Sequence of chain 1.C:
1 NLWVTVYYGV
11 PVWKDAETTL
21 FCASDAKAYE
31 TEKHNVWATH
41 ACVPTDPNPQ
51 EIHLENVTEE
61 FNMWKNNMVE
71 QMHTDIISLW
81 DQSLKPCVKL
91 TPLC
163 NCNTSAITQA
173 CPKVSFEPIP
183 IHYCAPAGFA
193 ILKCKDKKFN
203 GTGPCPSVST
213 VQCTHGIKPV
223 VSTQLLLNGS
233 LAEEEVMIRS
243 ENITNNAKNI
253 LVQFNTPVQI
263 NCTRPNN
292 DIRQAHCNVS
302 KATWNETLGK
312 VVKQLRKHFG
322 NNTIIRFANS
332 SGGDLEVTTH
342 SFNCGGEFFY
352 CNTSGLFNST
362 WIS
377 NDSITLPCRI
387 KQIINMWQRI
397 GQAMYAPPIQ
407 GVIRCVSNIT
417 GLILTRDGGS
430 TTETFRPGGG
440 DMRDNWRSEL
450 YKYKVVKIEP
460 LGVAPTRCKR

Binding-site contacts:
Ligand atom C5 contacts residue ASN202 of chain 1.C at 3.6 Å.
Ligand atom N2 contacts residue ASN202 of chain 1.C at 2.8 Å (h-bond).
Ligand atom C1 contacts residue ASN202 of chain 1.C at 1.4 Å.
Ligand atom O5 contacts residue ASN202 of chain 1.C at 2.4 Å (h-bond).
Ligand atom C1 contacts residue GLY203 of chain 1.C at 4.4 Å.
Ligand atom C2 contacts residue ASN202 of chain 1.C at 2.4 Å.
Ligand atom O7 contacts residue ASN202 of chain 1.C at 4.1 Å.
Ligand atom C4 contacts residue ASN202 of chain 1.C at 4.2 Å.
Ligand atom C8 contacts residue ASN202 of chain 1.C at 3.2 Å.
Ligand atom C3 contacts residue ASN202 of chain 1.C at 3.7 Å.
Ligand atom O7 contacts residue SER242 of chain 1.C at 3.5 Å (h-bond).
Ligand atom C7 contacts residue ASN202 of chain 1.C at 3.2 Å.

A small-molecule ligand and the protein it binds are described below.
Small molecule (SMILES): CC(=O)N[C@H]1[C@H](O[C@H]2[C@H](O)[C@@H](NC(C)=O)CO[C@@H]2CO)O[C@H](CO)[C@@H](O)[C@@H]1O